Binding-site contacts:
Ligand atom O7 contacts residue ARG1341 of chain 1.A at 2.6 Å (salt-bridge).
Ligand atom C8 contacts residue ASP1339 of chain 1.A at 3.3 Å.
Ligand atom C5 contacts residue ASN1342 of chain 1.A at 3.7 Å.
Ligand atom C1 contacts residue ASN1342 of chain 1.A at 1.4 Å.
Ligand atom O5 contacts residue ASN1342 of chain 1.A at 2.4 Å (h-bond).
Ligand atom C4 contacts residue ASN1342 of chain 1.A at 4.2 Å.
Ligand atom C7 contacts residue ASN1342 of chain 1.A at 3.5 Å.
Ligand atom O7 contacts residue ASN1342 of chain 1.A at 3.7 Å.
Ligand atom C3 contacts residue ASN1342 of chain 1.A at 3.8 Å.
Ligand atom C2 contacts residue ASN1342 of chain 1.A at 2.4 Å.
Ligand atom N2 contacts residue ASN1342 of chain 1.A at 2.8 Å (h-bond).
Ligand atom C7 contacts residue ARG1341 of chain 1.A at 3.4 Å.
Ligand atom C7 contacts residue ASP1339 of chain 1.A at 3.8 Å.
Ligand atom C8 contacts residue ARG1341 of chain 1.A at 3.5 Å.
Ligand atom O7 contacts residue ASP1339 of chain 1.A at 4.1 Å.

Sequence of chain 1.A:
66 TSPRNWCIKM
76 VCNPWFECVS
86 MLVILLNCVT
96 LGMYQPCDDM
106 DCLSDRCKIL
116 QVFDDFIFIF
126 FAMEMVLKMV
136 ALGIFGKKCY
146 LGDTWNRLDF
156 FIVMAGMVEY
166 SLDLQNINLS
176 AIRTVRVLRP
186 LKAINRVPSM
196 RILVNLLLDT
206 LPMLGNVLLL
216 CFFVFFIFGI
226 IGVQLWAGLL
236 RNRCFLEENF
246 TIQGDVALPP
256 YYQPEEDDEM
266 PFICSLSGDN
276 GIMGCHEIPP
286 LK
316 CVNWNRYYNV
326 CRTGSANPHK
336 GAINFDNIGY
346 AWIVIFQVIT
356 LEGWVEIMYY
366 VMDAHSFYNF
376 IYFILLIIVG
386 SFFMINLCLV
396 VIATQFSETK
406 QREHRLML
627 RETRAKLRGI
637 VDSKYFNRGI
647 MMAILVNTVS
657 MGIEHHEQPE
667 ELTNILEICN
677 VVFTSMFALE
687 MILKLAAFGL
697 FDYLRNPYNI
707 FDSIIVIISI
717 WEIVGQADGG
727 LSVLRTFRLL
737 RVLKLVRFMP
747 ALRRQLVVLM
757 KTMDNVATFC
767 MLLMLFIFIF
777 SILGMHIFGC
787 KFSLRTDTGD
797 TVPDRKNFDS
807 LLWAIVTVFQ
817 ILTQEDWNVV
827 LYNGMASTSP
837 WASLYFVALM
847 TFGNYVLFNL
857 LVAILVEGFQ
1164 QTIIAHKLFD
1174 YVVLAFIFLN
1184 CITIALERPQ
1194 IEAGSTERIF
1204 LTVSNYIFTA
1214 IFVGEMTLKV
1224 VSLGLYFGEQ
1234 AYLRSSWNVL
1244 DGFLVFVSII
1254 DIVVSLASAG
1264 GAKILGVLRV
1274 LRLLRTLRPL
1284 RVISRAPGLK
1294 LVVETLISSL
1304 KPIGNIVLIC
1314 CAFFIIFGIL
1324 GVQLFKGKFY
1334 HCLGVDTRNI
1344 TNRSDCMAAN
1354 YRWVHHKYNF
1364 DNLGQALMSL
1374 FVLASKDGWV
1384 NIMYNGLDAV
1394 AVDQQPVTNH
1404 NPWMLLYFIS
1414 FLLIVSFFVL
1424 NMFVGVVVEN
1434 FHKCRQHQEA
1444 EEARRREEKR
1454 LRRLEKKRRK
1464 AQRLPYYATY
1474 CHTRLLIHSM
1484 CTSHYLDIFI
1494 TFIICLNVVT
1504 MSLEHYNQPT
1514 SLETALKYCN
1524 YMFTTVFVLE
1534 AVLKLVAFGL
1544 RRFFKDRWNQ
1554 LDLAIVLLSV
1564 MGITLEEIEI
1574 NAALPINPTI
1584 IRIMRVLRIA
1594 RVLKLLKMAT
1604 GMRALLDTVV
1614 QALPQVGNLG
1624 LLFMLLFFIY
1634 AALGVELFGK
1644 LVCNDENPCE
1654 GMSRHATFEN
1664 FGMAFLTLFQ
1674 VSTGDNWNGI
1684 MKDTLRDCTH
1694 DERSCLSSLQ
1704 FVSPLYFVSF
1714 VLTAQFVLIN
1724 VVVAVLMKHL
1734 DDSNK

This small molecule binds to this protein.
Small molecule (SMILES): CC(=O)N[C@@H]1[C@@H](O)[C@H](O)[C@@H](CO)O[C@H]1O